Sequence of chain 2.A:
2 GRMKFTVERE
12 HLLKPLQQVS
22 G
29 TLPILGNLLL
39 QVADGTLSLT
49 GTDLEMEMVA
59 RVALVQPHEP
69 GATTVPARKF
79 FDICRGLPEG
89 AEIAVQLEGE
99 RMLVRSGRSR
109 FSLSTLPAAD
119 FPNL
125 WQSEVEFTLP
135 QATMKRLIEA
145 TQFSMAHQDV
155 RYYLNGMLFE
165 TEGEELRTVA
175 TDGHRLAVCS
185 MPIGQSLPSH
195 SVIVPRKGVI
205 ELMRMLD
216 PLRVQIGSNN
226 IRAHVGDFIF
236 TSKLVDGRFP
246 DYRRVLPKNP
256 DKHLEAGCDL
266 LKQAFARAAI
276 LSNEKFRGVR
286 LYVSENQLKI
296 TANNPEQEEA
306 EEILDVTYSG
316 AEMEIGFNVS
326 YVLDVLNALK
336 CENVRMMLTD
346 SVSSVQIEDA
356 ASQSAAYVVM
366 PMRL

The protein below binds the small molecule below.
Small molecule (SMILES): CC(=O)N(C)[C@H](C(=O)N1C[C@H](C)C[C@H]1C(=O)N(C)[C@@H]1C(=O)N[C@@H](CC(C)C)C(=O)N2C[C@H](C)C[C@H]2C(=O)N[C@@H](CC(C)C)C(=O)N(C)[C@@H](C(C)C)C(=O)N2C[C@H](C3CCCCC3)C[C@H]2C(=O)N(C)[C@H](CC(C)C)C(=O)NCC(=O)O[C@@H]1C)C(C)C

Binding-site contacts:
Ligand atom CD1 contacts residue THR175 of chain 2.A at 3.8 Å.
Ligand atom O contacts residue ARG243 of chain 2.A at 2.6 Å (salt-bridge).
Ligand atom CD2 contacts residue VAL363 of chain 2.A at 3.8 Å (hydrophobic).
Ligand atom CG contacts residue HIS178 of chain 2.A at 3.8 Å.
Ligand atom O contacts residue ARG368 of chain 2.A at 3.0 Å (salt-bridge).
Ligand atom CD1 contacts residue GLY177 of chain 2.A at 3.5 Å.
Ligand atom CD contacts residue PRO366 of chain 2.A at 3.5 Å (hydrophobic).
Ligand atom CD2 contacts residue ARG155 of chain 2.A at 3.8 Å.
Ligand atom CD1 contacts residue HIS178 of chain 2.A at 3.8 Å.
Ligand atom O contacts residue MET365 of chain 2.A at 3.4 Å.
Ligand atom C contacts residue GLY177 of chain 2.A at 3.7 Å.
Ligand atom CB contacts residue GLY177 of chain 2.A at 3.5 Å.
Ligand atom CE contacts residue ARG249 of chain 2.A at 3.6 Å.
Ligand atom CD contacts residue TYR157 of chain 2.A at 3.6 Å (hydrophobic).
Ligand atom O contacts residue ARG155 of chain 2.A at 3.8 Å.
Ligand atom CG contacts residue GLY177 of chain 2.A at 3.5 Å.
Ligand atom C contacts residue ARG368 of chain 2.A at 4.0 Å.
Ligand atom CN contacts residue MG1 of chain 2.K at 3.5 Å.
Ligand atom C contacts residue MET365 of chain 2.A at 3.8 Å (hydrophobic).
Ligand atom O contacts residue MET365 of chain 2.A at 3.6 Å.
Ligand atom CH3 contacts residue ARG368 of chain 2.A at 3.8 Å.
Ligand atom CB contacts residue GLY177 of chain 2.A at 3.3 Å.
Ligand atom O contacts residue MET367 of chain 2.A at 3.6 Å.
Ligand atom CG1 contacts residue HIS178 of chain 2.A at 3.5 Å.
Ligand atom CD1 contacts residue LEU180 of chain 2.A at 3.8 Å (hydrophobic).
Ligand atom O contacts residue ARG155 of chain 2.A at 3.5 Å (salt-bridge).
Ligand atom CD1 contacts residue ARG179 of chain 2.A at 3.5 Å.
Ligand atom C2 contacts residue TYR157 of chain 2.A at 3.6 Å (hydrophobic).
Ligand atom C contacts residue MET365 of chain 2.A at 4.0 Å (hydrophobic).
Ligand atom C contacts residue ARG155 of chain 2.A at 3.9 Å.
Ligand atom CA contacts residue GLY177 of chain 2.A at 3.5 Å.
Ligand atom CN contacts residue ARG243 of chain 2.A at 3.8 Å.
Ligand atom CG contacts residue PRO366 of chain 2.A at 3.3 Å (hydrophobic).
Ligand atom CA contacts residue GLY177 of chain 2.A at 3.7 Å.
Ligand atom CE contacts residue PRO366 of chain 2.A at 3.5 Å (hydrophobic).
Ligand atom CD2 contacts residue PRO245 of chain 2.A at 3.9 Å (hydrophobic).
Ligand atom N contacts residue GLY177 of chain 2.A at 2.8 Å (h-bond).
Ligand atom O contacts residue GLY177 of chain 2.A at 3.9 Å.
Ligand atom C contacts residue ARG243 of chain 2.A at 3.7 Å.
Ligand atom CA contacts residue ARG155 of chain 2.A at 3.7 Å.